Sequence of chain 1.A:
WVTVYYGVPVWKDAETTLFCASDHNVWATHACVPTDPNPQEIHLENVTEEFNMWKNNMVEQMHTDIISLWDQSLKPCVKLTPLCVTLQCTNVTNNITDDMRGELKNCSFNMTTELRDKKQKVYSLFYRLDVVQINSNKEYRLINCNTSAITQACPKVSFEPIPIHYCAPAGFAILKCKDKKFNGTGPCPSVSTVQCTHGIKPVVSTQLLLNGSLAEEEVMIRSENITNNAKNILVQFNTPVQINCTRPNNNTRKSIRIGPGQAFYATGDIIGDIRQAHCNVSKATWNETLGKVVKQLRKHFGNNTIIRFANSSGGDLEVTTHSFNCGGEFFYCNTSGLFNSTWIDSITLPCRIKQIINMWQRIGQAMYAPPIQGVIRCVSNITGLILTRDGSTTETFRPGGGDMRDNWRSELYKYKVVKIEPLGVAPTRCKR

The protein below binds the small molecule below.
Small molecule (SMILES): CC(=O)N[C@@H]1[C@@H](O)[C@H](O)[C@@H](CO)O[C@H]1O

Binding-site contacts:
Ligand atom C7 contacts residue ASN343 of chain 1.A at 3.4 Å.
Ligand atom C5 contacts residue ASN343 of chain 1.A at 3.7 Å.
Ligand atom C1 contacts residue ILE400 of chain 1.A at 3.8 Å (hydrophobic).
Ligand atom C1 contacts residue ASN343 of chain 1.A at 1.4 Å.
Ligand atom O7 contacts residue ASN343 of chain 1.A at 3.6 Å (h-bond).
Ligand atom C3 contacts residue ASN343 of chain 1.A at 3.7 Å.
Ligand atom C2 contacts residue ASN343 of chain 1.A at 2.4 Å.
Ligand atom O5 contacts residue ILE400 of chain 1.A at 4.3 Å.
Ligand atom N2 contacts residue ILE400 of chain 1.A at 4.5 Å.
Ligand atom C3 contacts residue ILE400 of chain 1.A at 4.4 Å (hydrophobic).
Ligand atom O5 contacts residue ASN343 of chain 1.A at 2.4 Å (h-bond).
Ligand atom C8 contacts residue ASN343 of chain 1.A at 3.8 Å.
Ligand atom N2 contacts residue ASN343 of chain 1.A at 2.9 Å (h-bond).
Ligand atom C4 contacts residue ASN343 of chain 1.A at 4.1 Å.
Ligand atom C8 contacts residue LYS339 of chain 1.A at 4.0 Å.